Binding-site contacts:
Ligand atom C6 contacts residue TRP345 of chain 1.A at 3.6 Å (hydrophobic).
Ligand atom C5 contacts residue GLU165 of chain 1.A at 3.7 Å.
Ligand atom O6 contacts residue PLM1 of chain 1.C at 3.5 Å.
Ligand atom C3 contacts residue GLU424 of chain 1.A at 3.6 Å.
Ligand atom C1 contacts residue GLU165 of chain 1.A at 3.3 Å.
Ligand atom O2 contacts residue TRP417 of chain 1.A at 3.2 Å.
Ligand atom O2 contacts residue TRP425 of chain 1.A at 3.7 Å.
Ligand atom O6 contacts residue PHE225 of chain 1.A at 3.5 Å.
Ligand atom O3 contacts residue TRP425 of chain 1.A at 3.3 Å (h-bond).
Ligand atom O5 contacts residue GLU373 of chain 1.A at 3.3 Å (salt-bridge).
Ligand atom C2 contacts residue GLU373 of chain 1.A at 3.7 Å.
Ligand atom C6 contacts residue TYR309 of chain 1.A at 3.6 Å (hydrophobic).
Ligand atom O4 contacts residue TRP425 of chain 1.A at 3.5 Å.
Ligand atom O6 contacts residue GLU165 of chain 1.A at 3.0 Å (salt-bridge).
Ligand atom C1 contacts residue ASN164 of chain 1.A at 3.9 Å.
Ligand atom O1 contacts residue HIS120 of chain 1.A at 3.2 Å (h-bond).
Ligand atom O1 contacts residue GLN307 of chain 1.A at 3.7 Å.
Ligand atom C6 contacts residue GLU165 of chain 1.A at 3.6 Å.
Ligand atom C2 contacts residue GLN17 of chain 1.A at 3.6 Å.
Ligand atom O1 contacts residue ASN164 of chain 1.A at 2.5 Å (h-bond).
Ligand atom O2 contacts residue HIS120 of chain 1.A at 3.0 Å (h-bond).
Ligand atom C2 contacts residue TRP425 of chain 1.A at 3.4 Å (hydrophobic).
Ligand atom O3 contacts residue TRP417 of chain 1.A at 3.7 Å.
Ligand atom C3 contacts residue TRP417 of chain 1.A at 3.9 Å (hydrophobic).
Ligand atom O2 contacts residue GLN17 of chain 1.A at 2.6 Å (h-bond).
Ligand atom O3 contacts residue GLU424 of chain 1.A at 2.3 Å (salt-bridge).
Ligand atom O1 contacts residue GLU165 of chain 1.A at 2.9 Å (salt-bridge).
Ligand atom C4 contacts residue GLU424 of chain 1.A at 3.3 Å.
Ligand atom O1 contacts residue GLU373 of chain 1.A at 3.1 Å (salt-bridge).
Ligand atom O4 contacts residue GLU424 of chain 1.A at 3.0 Å (salt-bridge).
Ligand atom O3 contacts residue GLN17 of chain 1.A at 3.1 Å (h-bond).
Ligand atom C3 contacts residue GLU373 of chain 1.A at 3.9 Å.
Ligand atom C1 contacts residue GLU373 of chain 1.A at 2.6 Å.
Ligand atom O1 contacts residue PHE121 of chain 1.A at 3.9 Å.
Ligand atom O5 contacts residue GLU165 of chain 1.A at 2.6 Å (salt-bridge).
Ligand atom C5 contacts residue TYR309 of chain 1.A at 3.7 Å (hydrophobic).
Ligand atom C3 contacts residue TRP425 of chain 1.A at 3.9 Å (hydrophobic).
Ligand atom C6 contacts residue PHE225 of chain 1.A at 3.7 Å (hydrophobic).
Ligand atom O2 contacts residue GLU373 of chain 1.A at 3.5 Å (salt-bridge).
Ligand atom C5 contacts residue GLU373 of chain 1.A at 3.4 Å.

The small molecule below binds the protein below.
Small molecule (SMILES): OC[C@H]1O[C@@H](O)[C@H](O)[C@@H](O)[C@H]1O

Sequence of chain 1.A:
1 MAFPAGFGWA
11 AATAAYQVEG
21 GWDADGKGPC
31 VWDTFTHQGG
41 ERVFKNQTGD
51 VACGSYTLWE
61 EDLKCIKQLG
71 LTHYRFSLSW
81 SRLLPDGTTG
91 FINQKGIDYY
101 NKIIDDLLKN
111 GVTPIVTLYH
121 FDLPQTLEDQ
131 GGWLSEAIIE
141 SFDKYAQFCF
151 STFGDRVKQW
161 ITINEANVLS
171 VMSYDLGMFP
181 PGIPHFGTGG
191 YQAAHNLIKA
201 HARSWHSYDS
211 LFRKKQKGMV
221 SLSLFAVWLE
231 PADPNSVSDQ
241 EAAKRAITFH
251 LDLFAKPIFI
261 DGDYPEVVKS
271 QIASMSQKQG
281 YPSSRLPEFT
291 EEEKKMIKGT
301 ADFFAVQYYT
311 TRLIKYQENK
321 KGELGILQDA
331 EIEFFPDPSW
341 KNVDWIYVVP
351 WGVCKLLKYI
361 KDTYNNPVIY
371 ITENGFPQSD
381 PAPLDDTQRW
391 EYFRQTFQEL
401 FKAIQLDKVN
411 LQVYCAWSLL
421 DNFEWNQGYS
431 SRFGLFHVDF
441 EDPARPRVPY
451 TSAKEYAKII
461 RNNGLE